Sequence of chain 1.D:
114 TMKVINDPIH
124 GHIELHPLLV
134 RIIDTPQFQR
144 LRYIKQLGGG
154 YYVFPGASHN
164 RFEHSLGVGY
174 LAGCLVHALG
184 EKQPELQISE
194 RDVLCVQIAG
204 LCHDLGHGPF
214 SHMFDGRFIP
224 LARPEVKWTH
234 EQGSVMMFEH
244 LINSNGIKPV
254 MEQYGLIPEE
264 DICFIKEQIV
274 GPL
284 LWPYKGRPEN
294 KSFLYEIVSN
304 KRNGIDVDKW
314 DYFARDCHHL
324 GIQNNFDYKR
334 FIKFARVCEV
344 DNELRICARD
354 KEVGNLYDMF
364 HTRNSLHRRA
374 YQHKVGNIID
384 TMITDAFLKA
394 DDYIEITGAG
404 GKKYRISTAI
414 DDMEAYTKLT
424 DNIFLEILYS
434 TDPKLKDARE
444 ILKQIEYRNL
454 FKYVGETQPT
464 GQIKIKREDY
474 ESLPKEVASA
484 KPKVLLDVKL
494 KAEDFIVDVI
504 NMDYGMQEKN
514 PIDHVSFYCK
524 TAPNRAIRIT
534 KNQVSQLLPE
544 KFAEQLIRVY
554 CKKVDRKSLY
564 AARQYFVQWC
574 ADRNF

A small-molecule ligand and the protein it binds are described below.
Small molecule (SMILES): Nc1ncnc2c1ncn2[C@H]1C[C@H](O)[C@@H](CO[P](=O)(O)O[P](=O)(O)OP(=O)(O)O)O1

Sequence of chain 1.B:
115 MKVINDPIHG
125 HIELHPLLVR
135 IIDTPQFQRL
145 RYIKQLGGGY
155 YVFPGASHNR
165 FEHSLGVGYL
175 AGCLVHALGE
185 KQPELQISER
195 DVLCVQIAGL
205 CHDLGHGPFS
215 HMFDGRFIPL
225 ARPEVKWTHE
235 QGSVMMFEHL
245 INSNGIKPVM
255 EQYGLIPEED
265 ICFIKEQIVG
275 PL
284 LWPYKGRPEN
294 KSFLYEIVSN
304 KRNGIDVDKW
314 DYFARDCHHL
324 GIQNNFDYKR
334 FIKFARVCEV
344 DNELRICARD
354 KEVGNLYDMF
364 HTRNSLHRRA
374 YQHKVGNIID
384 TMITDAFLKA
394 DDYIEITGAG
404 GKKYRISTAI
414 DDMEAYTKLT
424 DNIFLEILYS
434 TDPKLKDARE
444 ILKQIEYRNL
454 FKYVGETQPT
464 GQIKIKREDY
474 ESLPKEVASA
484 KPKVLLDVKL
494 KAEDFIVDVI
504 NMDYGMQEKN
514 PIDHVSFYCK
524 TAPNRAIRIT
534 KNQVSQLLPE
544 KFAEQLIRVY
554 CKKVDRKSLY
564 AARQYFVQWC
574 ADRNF

Sequence of chain 1.C:
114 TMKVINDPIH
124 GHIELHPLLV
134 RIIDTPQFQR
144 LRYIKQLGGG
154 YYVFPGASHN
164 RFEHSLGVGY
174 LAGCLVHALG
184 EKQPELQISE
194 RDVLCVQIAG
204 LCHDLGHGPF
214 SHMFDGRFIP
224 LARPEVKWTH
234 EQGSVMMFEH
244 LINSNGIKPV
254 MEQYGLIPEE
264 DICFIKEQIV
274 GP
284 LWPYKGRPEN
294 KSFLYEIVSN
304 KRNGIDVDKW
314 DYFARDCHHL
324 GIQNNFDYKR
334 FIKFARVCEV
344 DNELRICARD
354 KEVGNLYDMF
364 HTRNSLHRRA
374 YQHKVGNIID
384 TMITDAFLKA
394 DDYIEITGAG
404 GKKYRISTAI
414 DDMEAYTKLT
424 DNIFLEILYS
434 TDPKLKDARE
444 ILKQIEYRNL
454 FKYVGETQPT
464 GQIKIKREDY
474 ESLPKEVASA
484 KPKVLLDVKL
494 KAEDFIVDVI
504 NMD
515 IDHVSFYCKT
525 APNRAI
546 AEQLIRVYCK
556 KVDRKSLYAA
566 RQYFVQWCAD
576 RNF

Binding-site contacts:
Ligand atom C3' contacts residue GTP1 of chain 1.R at 3.6 Å.
Ligand atom O3G contacts residue ARG352 of chain 1.B at 2.8 Å (salt-bridge).
Ligand atom O1A contacts residue LYS354 of chain 1.B at 2.5 Å (salt-bridge).
Ligand atom O4' contacts residue ARG333 of chain 1.B at 3.6 Å.
Ligand atom O1B contacts residue MG1 of chain 1.U at 2.6 Å.
Ligand atom N6 contacts residue ARG372 of chain 1.D at 3.8 Å.
Ligand atom C1' contacts residue PHE157 of chain 1.D at 3.6 Å (hydrophobic).
Ligand atom C4' contacts residue VAL117 of chain 1.C at 3.6 Å (hydrophobic).
Ligand atom O1G contacts residue MG1 of chain 1.U at 2.3 Å.
Ligand atom O2G contacts residue LYS523 of chain 1.B at 3.5 Å (salt-bridge).
Ligand atom O3B contacts residue LYS354 of chain 1.B at 3.6 Å.
Ligand atom C5 contacts residue ARG333 of chain 1.B at 3.7 Å.
Ligand atom N7 contacts residue ARG333 of chain 1.B at 3.6 Å.
Ligand atom O3' contacts residue VAL156 of chain 1.D at 2.8 Å (h-bond).
Ligand atom C3' contacts residue VAL156 of chain 1.D at 3.6 Å (hydrophobic).
Ligand atom O1G contacts residue LYS523 of chain 1.B at 3.1 Å (salt-bridge).
Ligand atom O2B contacts residue HIS376 of chain 1.D at 3.3 Å.
Ligand atom O1A contacts residue ARG333 of chain 1.B at 2.9 Å (salt-bridge).
Ligand atom O3G contacts residue LYS354 of chain 1.B at 3.3 Å (salt-bridge).
Ligand atom N9 contacts residue PHE157 of chain 1.D at 3.8 Å.
Ligand atom PA contacts residue LYS354 of chain 1.B at 3.5 Å.
Ligand atom PG contacts residue MG1 of chain 1.U at 3.5 Å.
Ligand atom C2' contacts residue PHE157 of chain 1.D at 3.8 Å (hydrophobic).
Ligand atom PG contacts residue LYS523 of chain 1.B at 3.8 Å.
Ligand atom O1B contacts residue GTP1 of chain 1.R at 2.6 Å (h-bond).
Ligand atom C6 contacts residue ARG333 of chain 1.B at 3.7 Å.
Ligand atom O3A contacts residue LYS354 of chain 1.B at 3.6 Å (salt-bridge).
Ligand atom O3' contacts residue ASN119 of chain 1.C at 3.5 Å (h-bond).
Ligand atom PB contacts residue GTP1 of chain 1.R at 3.7 Å.
Ligand atom C4' contacts residue GTP1 of chain 1.R at 3.6 Å.
Ligand atom PG contacts residue ARG352 of chain 1.B at 3.7 Å.
Ligand atom C5' contacts residue GTP1 of chain 1.R at 3.7 Å.
Ligand atom O2A contacts residue HIS376 of chain 1.D at 3.0 Å (h-bond).
Ligand atom O4' contacts residue ASN119 of chain 1.C at 3.8 Å.
Ligand atom PB contacts residue MG1 of chain 1.U at 3.8 Å.
Ligand atom O1G contacts residue GTP1 of chain 1.R at 2.8 Å (h-bond).
Ligand atom O2G contacts residue ARG352 of chain 1.B at 3.4 Å (salt-bridge).
Ligand atom C2' contacts residue VAL156 of chain 1.D at 3.6 Å (hydrophobic).
Ligand atom C5' contacts residue VAL117 of chain 1.C at 3.5 Å (hydrophobic).
Ligand atom N1 contacts residue ARG372 of chain 1.D at 3.6 Å.